Binding-site contacts:
Ligand atom O1 contacts residue VAL54 of chain 1.A at 4.0 Å.
Ligand atom C9 contacts residue ILE112 of chain 1.A at 4.2 Å (hydrophobic).
Ligand atom C9 contacts residue TYR59 of chain 1.A at 3.1 Å (hydrophobic).
Ligand atom C6 contacts residue ILE112 of chain 1.A at 3.7 Å (hydrophobic).
Ligand atom C5 contacts residue TYR104 of chain 1.A at 4.2 Å (hydrophobic).
Ligand atom C2 contacts residue PHE50 of chain 1.A at 3.9 Å (hydrophobic).
Ligand atom N1 contacts residue TYR104 of chain 1.A at 3.7 Å.
Ligand atom C14 contacts residue PRO106 of chain 1.A at 3.4 Å (hydrophobic).
Ligand atom C7 contacts residue TYR104 of chain 1.A at 3.4 Å (hydrophobic).
Ligand atom N3 contacts residue PRO106 of chain 1.A at 3.9 Å.
Ligand atom C1 contacts residue ILE112 of chain 1.A at 4.0 Å (hydrophobic).
Ligand atom N1 contacts residue TYR59 of chain 1.A at 3.6 Å.
Ligand atom C7 contacts residue TYR59 of chain 1.A at 3.5 Å (hydrophobic).
Ligand atom O1 contacts residue TYR59 of chain 1.A at 3.0 Å.
Ligand atom O2 contacts residue PRO106 of chain 1.A at 3.1 Å.
Ligand atom C15 contacts residue PRO106 of chain 1.A at 3.4 Å (hydrophobic).
Ligand atom O1 contacts residue TYR104 of chain 1.A at 2.7 Å.
Ligand atom C16 contacts residue SER110 of chain 1.A at 4.1 Å.
Ligand atom C4 contacts residue TYR104 of chain 1.A at 4.0 Å (hydrophobic).
Ligand atom C1 contacts residue PRO49 of chain 1.A at 3.6 Å (hydrophobic).
Ligand atom CL1 contacts residue PRO49 of chain 1.A at 2.6 Å.
Ligand atom C2 contacts residue PRO49 of chain 1.A at 3.6 Å (hydrophobic).
Ligand atom C12 contacts residue TYR104 of chain 1.A at 3.3 Å (hydrophobic).
Ligand atom C8 contacts residue ILE112 of chain 1.A at 3.1 Å (hydrophobic).
Ligand atom C5 contacts residue ILE112 of chain 1.A at 4.0 Å (hydrophobic).
Ligand atom C3 contacts residue ILE112 of chain 1.A at 3.6 Å (hydrophobic).
Ligand atom C13 contacts residue PRO106 of chain 1.A at 3.5 Å (hydrophobic).
Ligand atom C5 contacts residue TYR59 of chain 1.A at 4.0 Å (hydrophobic).
Ligand atom N1 contacts residue ILE112 of chain 1.A at 4.0 Å.
Ligand atom C15 contacts residue SER110 of chain 1.A at 3.6 Å.
Ligand atom C2 contacts residue VAL54 of chain 1.A at 3.6 Å (hydrophobic).
Ligand atom C3 contacts residue VAL54 of chain 1.A at 3.9 Å (hydrophobic).
Ligand atom C4 contacts residue ILE112 of chain 1.A at 4.0 Å (hydrophobic).
Ligand atom C6 contacts residue VAL54 of chain 1.A at 4.0 Å (hydrophobic).
Ligand atom C3 contacts residue PHE50 of chain 1.A at 4.1 Å (hydrophobic).
Ligand atom C2 contacts residue ILE112 of chain 1.A at 3.6 Å (hydrophobic).
Ligand atom C11 contacts residue TYR104 of chain 1.A at 3.4 Å (hydrophobic).
Ligand atom C8 contacts residue TYR59 of chain 1.A at 3.3 Å (hydrophobic).
Ligand atom C6 contacts residue TYR59 of chain 1.A at 3.5 Å (hydrophobic).
Ligand atom C1 contacts residue VAL54 of chain 1.A at 3.8 Å (hydrophobic).

Sequence of chain 1.A:
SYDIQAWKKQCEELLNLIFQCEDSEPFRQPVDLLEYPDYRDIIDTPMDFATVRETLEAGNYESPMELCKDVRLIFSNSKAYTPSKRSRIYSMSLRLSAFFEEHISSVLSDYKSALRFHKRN

This protein binds this small molecule.
Small molecule (SMILES): O=C(CCNC(=O)N1CCCN(C(=O)c2cccc(Cl)c2)CC1)N1CCc2sccc2C1